Sequence of chain 23.C:
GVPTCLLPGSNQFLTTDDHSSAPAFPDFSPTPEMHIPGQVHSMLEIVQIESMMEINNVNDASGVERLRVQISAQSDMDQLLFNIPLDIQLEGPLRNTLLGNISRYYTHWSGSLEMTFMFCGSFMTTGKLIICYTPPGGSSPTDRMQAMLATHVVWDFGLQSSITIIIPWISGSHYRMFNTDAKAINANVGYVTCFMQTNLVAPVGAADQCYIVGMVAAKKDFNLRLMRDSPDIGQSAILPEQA

A protein and the small-molecule ligand that binds it are described below.
Small molecule (SMILES): Cc1cc(CCCOc2c(C)cc(-c3noc(C(F)(F)F)n3)cc2C)on1

Sequence of chain 23.A:
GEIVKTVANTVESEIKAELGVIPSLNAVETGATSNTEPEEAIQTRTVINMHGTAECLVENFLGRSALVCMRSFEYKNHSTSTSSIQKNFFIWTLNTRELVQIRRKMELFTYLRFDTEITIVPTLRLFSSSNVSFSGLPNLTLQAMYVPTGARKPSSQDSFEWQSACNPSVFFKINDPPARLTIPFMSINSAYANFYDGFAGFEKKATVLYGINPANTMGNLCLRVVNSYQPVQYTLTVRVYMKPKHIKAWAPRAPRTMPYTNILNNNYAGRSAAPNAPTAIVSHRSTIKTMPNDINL

Binding-site contacts:
Ligand atom C3B contacts residue ILE188 of chain 23.A at 3.5 Å (hydrophobic).
Ligand atom CM6 contacts residue ILE123 of chain 23.A at 3.8 Å (hydrophobic).
Ligand atom CM4 contacts residue ALA149 of chain 23.A at 3.6 Å (hydrophobic).
Ligand atom C3C contacts residue THR121 of chain 23.A at 3.7 Å.
Ligand atom C2B contacts residue LEU99 of chain 23.A at 3.4 Å (hydrophobic).
Ligand atom CM4 contacts residue LEU186 of chain 23.A at 3.8 Å (hydrophobic).
Ligand atom F3 contacts residue SER174 of chain 23.A at 3.8 Å.
Ligand atom O1A contacts residue LEU186 of chain 23.A at 3.7 Å.
Ligand atom F3 contacts residue PRO173 of chain 23.A at 2.6 Å.
Ligand atom F3 contacts residue ALA149 of chain 23.A at 3.6 Å.
Ligand atom C3 contacts residue THR101 of chain 23.A at 3.8 Å.
Ligand atom C1B contacts residue LEU99 of chain 23.A at 3.6 Å (hydrophobic).
Ligand atom O1 contacts residue PHE119 of chain 23.A at 3.5 Å.
Ligand atom F2 contacts residue VAL175 of chain 23.A at 3.2 Å.
Ligand atom CM2 contacts residue LEU99 of chain 23.A at 3.3 Å (hydrophobic).
Ligand atom F3 contacts residue TYR151 of chain 23.A at 2.9 Å.
Ligand atom C6B contacts residue LEU99 of chain 23.A at 3.9 Å (hydrophobic).
Ligand atom F2 contacts residue ALA149 of chain 23.A at 2.5 Å.
Ligand atom CM4 contacts residue PRO173 of chain 23.A at 3.7 Å (hydrophobic).
Ligand atom N2 contacts residue TYR197 of chain 23.A at 3.4 Å.
Ligand atom O1 contacts residue TYR197 of chain 23.A at 3.3 Å.
Ligand atom N2 contacts residue PHE119 of chain 23.A at 3.5 Å.
Ligand atom F2 contacts residue SER174 of chain 23.A at 3.7 Å.
Ligand atom O1A contacts residue LEU226 of chain 23.A at 3.6 Å.
Ligand atom CM3 contacts residue THR101 of chain 23.A at 3.8 Å.
Ligand atom C5B contacts residue ILE123 of chain 23.A at 3.7 Å (hydrophobic).
Ligand atom C2A contacts residue LEU226 of chain 23.A at 3.8 Å (hydrophobic).
Ligand atom F1 contacts residue LEU186 of chain 23.A at 3.1 Å.
Ligand atom C2B contacts residue ILE188 of chain 23.A at 3.7 Å (hydrophobic).
Ligand atom CM6 contacts residue TRP97 of chain 23.A at 3.6 Å (hydrophobic).
Ligand atom O1B contacts residue LEU99 of chain 23.A at 3.6 Å.
Ligand atom N3A contacts residue TYR151 of chain 23.A at 3.6 Å.
Ligand atom F3 contacts residue MET150 of chain 23.A at 3.8 Å.
Ligand atom N1A contacts residue LEU226 of chain 23.A at 3.6 Å.
Ligand atom CM2 contacts residue ILE188 of chain 23.A at 3.6 Å (hydrophobic).
Ligand atom C4 contacts residue THR101 of chain 23.A at 3.8 Å.
Ligand atom C3A contacts residue LEU226 of chain 23.A at 3.8 Å (hydrophobic).
Ligand atom CM2 contacts residue MET191 of chain 23.A at 3.4 Å (hydrophobic).
Ligand atom C6B contacts residue ILE123 of chain 23.A at 3.8 Å (hydrophobic).
Ligand atom C3A contacts residue LEU186 of chain 23.A at 3.8 Å (hydrophobic).

Sequence of chain 34.C:
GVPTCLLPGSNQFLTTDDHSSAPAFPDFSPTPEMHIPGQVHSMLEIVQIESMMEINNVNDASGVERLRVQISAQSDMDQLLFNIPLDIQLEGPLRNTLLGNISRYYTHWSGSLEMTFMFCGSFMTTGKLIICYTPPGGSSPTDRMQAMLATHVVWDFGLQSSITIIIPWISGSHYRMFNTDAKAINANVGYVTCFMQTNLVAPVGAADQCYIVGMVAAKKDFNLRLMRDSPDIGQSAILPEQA